Sequence of chain 1.A:
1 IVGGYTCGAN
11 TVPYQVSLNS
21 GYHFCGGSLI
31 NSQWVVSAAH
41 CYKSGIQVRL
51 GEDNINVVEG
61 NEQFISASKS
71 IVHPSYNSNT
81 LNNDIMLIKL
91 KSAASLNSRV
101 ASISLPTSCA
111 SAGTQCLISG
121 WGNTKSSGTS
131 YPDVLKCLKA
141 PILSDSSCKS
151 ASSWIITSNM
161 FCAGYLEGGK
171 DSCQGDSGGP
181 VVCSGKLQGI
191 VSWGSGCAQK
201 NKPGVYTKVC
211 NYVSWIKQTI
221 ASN

This protein binds this small molecule.
Small molecule (SMILES): COC(=O)[C@H](Cc1cccc(C(=N)N)c1)NC(=O)CNS(=O)(=O)c1ccc(C)cc1

Binding-site contacts:
Ligand atom C10 contacts residue GLY194 of chain 1.A at 3.0 Å.
Ligand atom O20 contacts residue GLY196 of chain 1.A at 2.8 Å (h-bond).
Ligand atom C23 contacts residue VAL191 of chain 1.A at 3.8 Å (hydrophobic).
Ligand atom N28 contacts residue GLY196 of chain 1.A at 2.8 Å (h-bond).
Ligand atom C16 contacts residue SO41 of chain 1.B at 3.7 Å.
Ligand atom O17 contacts residue GLN174 of chain 1.A at 3.7 Å.
Ligand atom C23 contacts residue SER192 of chain 1.A at 3.8 Å.
Ligand atom C26 contacts residue GLY196 of chain 1.A at 3.5 Å.
Ligand atom C11 contacts residue GLY194 of chain 1.A at 3.3 Å.
Ligand atom N9 contacts residue SER195 of chain 1.A at 3.6 Å.
Ligand atom N29 contacts residue GLY204 of chain 1.A at 3.4 Å.
Ligand atom O18 contacts residue SER195 of chain 1.A at 3.8 Å.
Ligand atom C24 contacts residue TRP193 of chain 1.A at 3.6 Å (hydrophobic).
Ligand atom N12 contacts residue GLY194 of chain 1.A at 3.6 Å.
Ligand atom C30 contacts residue GLN174 of chain 1.A at 3.4 Å.
Ligand atom C22 contacts residue SER177 of chain 1.A at 3.8 Å.
Ligand atom C21 contacts residue CYS173 of chain 1.A at 3.9 Å (hydrophobic).
Ligand atom C26 contacts residue CYS197 of chain 1.A at 3.9 Å (hydrophobic).
Ligand atom O15 contacts residue GLN174 of chain 1.A at 3.5 Å.
Ligand atom N28 contacts residue GLY194 of chain 1.A at 3.8 Å.
Ligand atom C22 contacts residue SO41 of chain 1.B at 3.8 Å.
Ligand atom N29 contacts residue SER172 of chain 1.A at 3.2 Å (h-bond).
Ligand atom N9 contacts residue GLY196 of chain 1.A at 3.8 Å.
Ligand atom N28 contacts residue SER172 of chain 1.A at 3.6 Å (h-bond).
Ligand atom C27 contacts residue ASP171 of chain 1.A at 3.4 Å.
Ligand atom N9 contacts residue GLY194 of chain 1.A at 3.0 Å (h-bond).
Ligand atom O20 contacts residue SER195 of chain 1.A at 3.9 Å.
Ligand atom O20 contacts residue GLY194 of chain 1.A at 3.8 Å.
Ligand atom C11 contacts residue GLY196 of chain 1.A at 3.5 Å.
Ligand atom C21 contacts residue GLN174 of chain 1.A at 3.7 Å.
Ligand atom C26 contacts residue CYS173 of chain 1.A at 3.9 Å (hydrophobic).
Ligand atom C25 contacts residue SER172 of chain 1.A at 3.8 Å.
Ligand atom C27 contacts residue SER172 of chain 1.A at 3.3 Å.
Ligand atom C14 contacts residue GLN174 of chain 1.A at 3.7 Å.
Ligand atom C23 contacts residue SER177 of chain 1.A at 3.9 Å.
Ligand atom C27 contacts residue GLY196 of chain 1.A at 3.8 Å.
Ligand atom N29 contacts residue ASP171 of chain 1.A at 2.8 Å (salt-bridge).
Ligand atom C23 contacts residue TRP193 of chain 1.A at 3.7 Å (hydrophobic).
Ligand atom C24 contacts residue VAL191 of chain 1.A at 3.9 Å (hydrophobic).
Ligand atom N28 contacts residue ASP171 of chain 1.A at 2.8 Å (salt-bridge).